Sequence of chain 1.A:
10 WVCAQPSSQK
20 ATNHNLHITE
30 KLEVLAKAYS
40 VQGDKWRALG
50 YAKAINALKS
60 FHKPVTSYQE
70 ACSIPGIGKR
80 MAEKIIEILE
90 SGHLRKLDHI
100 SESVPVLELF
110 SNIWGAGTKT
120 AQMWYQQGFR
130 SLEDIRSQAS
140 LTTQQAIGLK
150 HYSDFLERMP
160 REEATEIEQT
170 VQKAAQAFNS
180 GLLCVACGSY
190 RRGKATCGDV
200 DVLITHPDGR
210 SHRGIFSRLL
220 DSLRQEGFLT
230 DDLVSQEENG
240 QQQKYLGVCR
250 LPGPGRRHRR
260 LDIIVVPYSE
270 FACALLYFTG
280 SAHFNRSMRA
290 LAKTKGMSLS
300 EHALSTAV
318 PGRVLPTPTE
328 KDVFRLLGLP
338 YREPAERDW

Binding-site contacts:
Ligand atom O4' contacts residue DC6 of chain 1.C at 3.4 Å.
Ligand atom O2A contacts residue ASP198 of chain 1.A at 3.1 Å (salt-bridge).
Ligand atom O2A contacts residue MG1 of chain 1.F at 2.3 Å.
Ligand atom O1B contacts residue ARG191 of chain 1.A at 2.9 Å (salt-bridge).
Ligand atom C1' contacts residue TYR276 of chain 1.A at 3.4 Å (hydrophobic).
Ligand atom O2B contacts residue SER188 of chain 1.A at 3.0 Å (h-bond).
Ligand atom O2A contacts residue MG1 of chain 1.G at 2.1 Å.
Ligand atom N3A contacts residue MG1 of chain 1.G at 3.4 Å.
Ligand atom O2G contacts residue ARG157 of chain 1.A at 2.8 Å (salt-bridge).
Ligand atom O3B contacts residue MG1 of chain 1.G at 3.6 Å.
Ligand atom C5' contacts residue DC6 of chain 1.C at 3.4 Å.
Ligand atom O2A contacts residue ASP200 of chain 1.A at 2.9 Å (salt-bridge).
Ligand atom O3' contacts residue GLY279 of chain 1.A at 3.4 Å.
Ligand atom C5' contacts residue ASP200 of chain 1.A at 3.6 Å.
Ligand atom C4 contacts residue DC6 of chain 1.C at 3.4 Å.
Ligand atom C5 contacts residue DC6 of chain 1.C at 3.6 Å.
Ligand atom O3G contacts residue MG1 of chain 1.G at 2.1 Å.
Ligand atom C2' contacts residue TYR276 of chain 1.A at 3.2 Å (hydrophobic).
Ligand atom O3' contacts residue THR278 of chain 1.A at 3.4 Å (h-bond).
Ligand atom C2' contacts residue GLY279 of chain 1.A at 3.5 Å.
Ligand atom O2B contacts residue GLY187 of chain 1.A at 3.3 Å.
Ligand atom O4 contacts residue DC6 of chain 1.C at 3.1 Å.
Ligand atom O2B contacts residue ASP200 of chain 1.A at 2.9 Å (salt-bridge).
Ligand atom O3' contacts residue ARG191 of chain 1.A at 3.4 Å (salt-bridge).
Ligand atom O2 contacts residue ASN284 of chain 1.A at 2.9 Å (h-bond).
Ligand atom C2' contacts residue ASN284 of chain 1.A at 3.4 Å.
Ligand atom O2 contacts residue TYR276 of chain 1.A at 3.4 Å.
Ligand atom O2A contacts residue DC6 of chain 1.C at 3.4 Å (h-bond).
Ligand atom O2G contacts residue SER188 of chain 1.A at 2.6 Å (h-bond).
Ligand atom PG contacts residue MG1 of chain 1.G at 3.3 Å.
Ligand atom PB contacts residue MG1 of chain 1.G at 3.1 Å.
Ligand atom C4' contacts residue PHE277 of chain 1.A at 3.4 Å (hydrophobic).
Ligand atom PA contacts residue DC6 of chain 1.C at 3.6 Å.
Ligand atom O3G contacts residue ASP198 of chain 1.A at 2.9 Å (salt-bridge).
Ligand atom O1G contacts residue ARG157 of chain 1.A at 3.3 Å (salt-bridge).
Ligand atom O2B contacts residue MG1 of chain 1.G at 2.0 Å.
Ligand atom PA contacts residue MG1 of chain 1.F at 3.3 Å.
Ligand atom PA contacts residue MG1 of chain 1.G at 3.2 Å.
Ligand atom O2G contacts residue GLY197 of chain 1.A at 2.8 Å (h-bond).
Ligand atom O5' contacts residue DC6 of chain 1.C at 3.0 Å (h-bond).

A protein and the small-molecule ligand that binds it are described below.
Small molecule (SMILES): O=c1ccn([C@H]2C[C@H](O)[C@@H](CO[P](=O)(O)N[P](=O)(O)OP(=O)(O)O)O2)c(=O)[nH]1